Binding-site contacts:
Ligand atom N05 contacts residue OH1 of chain 1.J at 2.3 Å (h-bond).
Ligand atom F09 contacts residue TRP87 of chain 1.A at 3.2 Å.
Ligand atom S06 contacts residue ASP118 of chain 1.A at 3.8 Å.
Ligand atom N03 contacts residue HIS116 of chain 1.A at 3.0 Å (h-bond).
Ligand atom C07 contacts residue ASP118 of chain 1.A at 3.6 Å.
Ligand atom C07 contacts residue HIS240 of chain 1.A at 3.9 Å.
Ligand atom C04 contacts residue OH1 of chain 1.J at 2.6 Å.
Ligand atom C07 contacts residue ZN1 of chain 1.D at 3.8 Å.
Ligand atom C08 contacts residue ASP118 of chain 1.A at 3.9 Å.
Ligand atom N05 contacts residue ZN1 of chain 1.D at 3.5 Å.
Ligand atom C07 contacts residue OH1 of chain 1.J at 3.5 Å.
Ligand atom S06 contacts residue HIS240 of chain 1.A at 3.3 Å (h-bond).
Ligand atom N03 contacts residue ASP118 of chain 1.A at 3.1 Å (salt-bridge).
Ligand atom C01 contacts residue OH1 of chain 1.J at 1.2 Å.
Ligand atom S06 contacts residue ZN1 of chain 1.D at 2.1 Å.
Ligand atom S06 contacts residue OCS198 of chain 1.A at 3.0 Å (h-bond).
Ligand atom N02 contacts residue HIS179 of chain 1.A at 3.2 Å (h-bond).
Ligand atom N02 contacts residue OH1 of chain 1.J at 1.2 Å (h-bond).
Ligand atom N05 contacts residue ASP118 of chain 1.A at 3.3 Å (salt-bridge).
Ligand atom S06 contacts residue ZN1 of chain 1.C at 3.6 Å.
Ligand atom S06 contacts residue HIS179 of chain 1.A at 3.4 Å.
Ligand atom C01 contacts residue ZN1 of chain 1.D at 2.9 Å.
Ligand atom C01 contacts residue ASP118 of chain 1.A at 3.4 Å.
Ligand atom N02 contacts residue ZN1 of chain 1.D at 3.8 Å.
Ligand atom C04 contacts residue ZN1 of chain 1.C at 4.0 Å.
Ligand atom C01 contacts residue OCS198 of chain 1.A at 3.5 Å.
Ligand atom N02 contacts residue ASP118 of chain 1.A at 3.2 Å (salt-bridge).
Ligand atom N03 contacts residue ZN1 of chain 1.C at 2.8 Å.
Ligand atom N02 contacts residue HIS114 of chain 1.A at 3.6 Å (h-bond).
Ligand atom C04 contacts residue ASP118 of chain 1.A at 3.2 Å.
Ligand atom N03 contacts residue OH1 of chain 1.J at 2.1 Å (h-bond).
Ligand atom C01 contacts residue HIS179 of chain 1.A at 3.7 Å.
Ligand atom N02 contacts residue OCS198 of chain 1.A at 3.8 Å.
Ligand atom N02 contacts residue ZN1 of chain 1.C at 1.9 Å.
Ligand atom S06 contacts residue OH1 of chain 1.J at 2.3 Å (h-bond).
Ligand atom C01 contacts residue ZN1 of chain 1.C at 2.9 Å.
Ligand atom N02 contacts residue HIS116 of chain 1.A at 2.9 Å (h-bond).
Ligand atom F09 contacts residue ASP118 of chain 1.A at 3.2 Å.
Ligand atom F10 contacts residue ASP117 of chain 1.A at 4.0 Å.
Ligand atom C07 contacts residue TRP87 of chain 1.A at 3.7 Å (hydrophobic).

Sequence of chain 1.A:
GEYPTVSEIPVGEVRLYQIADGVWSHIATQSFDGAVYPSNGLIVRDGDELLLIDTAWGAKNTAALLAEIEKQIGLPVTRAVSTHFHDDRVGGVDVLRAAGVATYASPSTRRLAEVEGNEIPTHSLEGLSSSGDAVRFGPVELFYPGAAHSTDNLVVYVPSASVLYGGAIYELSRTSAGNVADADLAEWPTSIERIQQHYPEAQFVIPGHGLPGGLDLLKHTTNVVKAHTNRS

The small molecule below binds the protein below.
Small molecule (SMILES): Cn1c(S)nnc1C(F)(F)F